Sequence of chain 2.A:
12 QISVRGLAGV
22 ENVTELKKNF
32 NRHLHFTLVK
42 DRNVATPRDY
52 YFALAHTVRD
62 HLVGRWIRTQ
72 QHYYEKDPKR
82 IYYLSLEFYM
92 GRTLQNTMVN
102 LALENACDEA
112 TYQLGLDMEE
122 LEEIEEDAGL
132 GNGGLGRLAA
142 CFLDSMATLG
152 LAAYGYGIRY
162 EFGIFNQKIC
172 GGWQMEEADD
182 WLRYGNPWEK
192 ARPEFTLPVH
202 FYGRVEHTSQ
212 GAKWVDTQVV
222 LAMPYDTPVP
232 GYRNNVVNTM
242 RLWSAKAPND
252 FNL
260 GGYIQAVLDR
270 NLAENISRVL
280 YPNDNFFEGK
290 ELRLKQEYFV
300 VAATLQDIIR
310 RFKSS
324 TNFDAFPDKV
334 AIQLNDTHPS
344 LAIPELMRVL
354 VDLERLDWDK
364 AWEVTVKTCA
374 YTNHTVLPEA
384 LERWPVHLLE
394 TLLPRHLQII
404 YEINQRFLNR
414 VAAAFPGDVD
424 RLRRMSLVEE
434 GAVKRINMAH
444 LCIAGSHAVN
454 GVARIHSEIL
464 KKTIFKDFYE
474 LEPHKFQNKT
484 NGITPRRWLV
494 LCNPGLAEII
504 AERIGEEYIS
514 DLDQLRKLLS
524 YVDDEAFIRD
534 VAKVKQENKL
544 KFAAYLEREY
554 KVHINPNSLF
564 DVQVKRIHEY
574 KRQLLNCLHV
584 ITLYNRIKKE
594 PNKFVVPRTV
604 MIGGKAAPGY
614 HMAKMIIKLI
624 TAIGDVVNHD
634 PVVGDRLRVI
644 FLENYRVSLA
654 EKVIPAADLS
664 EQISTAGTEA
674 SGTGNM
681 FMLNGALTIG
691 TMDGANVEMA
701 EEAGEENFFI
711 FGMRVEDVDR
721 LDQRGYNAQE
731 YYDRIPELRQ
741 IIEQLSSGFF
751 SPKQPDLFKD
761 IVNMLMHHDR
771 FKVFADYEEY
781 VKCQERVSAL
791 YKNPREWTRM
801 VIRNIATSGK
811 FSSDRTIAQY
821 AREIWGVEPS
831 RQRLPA

Sequence of chain 1.A:
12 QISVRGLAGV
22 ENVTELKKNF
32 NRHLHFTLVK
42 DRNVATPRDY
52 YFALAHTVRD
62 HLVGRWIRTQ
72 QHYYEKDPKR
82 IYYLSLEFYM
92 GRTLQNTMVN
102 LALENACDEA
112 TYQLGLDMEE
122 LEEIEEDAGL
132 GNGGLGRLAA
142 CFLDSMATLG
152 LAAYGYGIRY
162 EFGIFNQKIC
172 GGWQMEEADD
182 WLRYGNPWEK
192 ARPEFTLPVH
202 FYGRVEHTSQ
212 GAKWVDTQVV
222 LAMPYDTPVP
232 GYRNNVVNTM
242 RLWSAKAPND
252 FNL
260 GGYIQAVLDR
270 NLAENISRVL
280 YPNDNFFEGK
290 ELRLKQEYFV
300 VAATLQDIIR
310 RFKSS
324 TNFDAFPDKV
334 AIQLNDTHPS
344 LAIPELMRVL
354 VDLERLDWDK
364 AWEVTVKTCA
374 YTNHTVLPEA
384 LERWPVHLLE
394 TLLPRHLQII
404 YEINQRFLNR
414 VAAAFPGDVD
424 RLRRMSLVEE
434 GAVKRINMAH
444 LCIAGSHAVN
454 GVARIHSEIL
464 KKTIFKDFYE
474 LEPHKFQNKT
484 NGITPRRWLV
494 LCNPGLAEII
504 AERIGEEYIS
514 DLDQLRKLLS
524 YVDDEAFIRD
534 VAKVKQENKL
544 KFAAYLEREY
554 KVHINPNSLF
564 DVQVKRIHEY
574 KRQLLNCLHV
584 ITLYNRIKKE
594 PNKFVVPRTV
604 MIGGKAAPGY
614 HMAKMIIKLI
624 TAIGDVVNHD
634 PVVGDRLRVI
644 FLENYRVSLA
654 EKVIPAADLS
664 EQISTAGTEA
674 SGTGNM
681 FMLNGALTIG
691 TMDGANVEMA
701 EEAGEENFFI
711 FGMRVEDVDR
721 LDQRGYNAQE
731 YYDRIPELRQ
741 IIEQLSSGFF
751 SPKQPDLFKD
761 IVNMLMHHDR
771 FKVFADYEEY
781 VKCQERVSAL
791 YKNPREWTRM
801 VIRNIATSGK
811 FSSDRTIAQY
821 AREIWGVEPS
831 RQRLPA

The small molecule below binds the protein below.
Small molecule (SMILES): COc1ccc(/C=N/NC(=S)N[C@@H]2O[C@H](CO)[C@@H](O)[C@H](O)[C@H]2O)cc1

Binding-site contacts:
Ligand atom C10 contacts residue PRO188 of chain 1.A at 3.8 Å (hydrophobic).
Ligand atom N3 contacts residue THR38 of chain 2.A at 3.5 Å (h-bond).
Ligand atom C14 contacts residue ARG60 of chain 1.A at 3.4 Å.
Ligand atom C8 contacts residue LYS191 of chain 1.A at 3.9 Å.
Ligand atom O6 contacts residue 17S1 of chain 2.B at 3.8 Å.
Ligand atom C7 contacts residue LYS191 of chain 1.A at 3.7 Å.
Ligand atom C13 contacts residue VAL64 of chain 1.A at 3.6 Å (hydrophobic).
Ligand atom O7 contacts residue PRO229 of chain 1.A at 3.4 Å.
Ligand atom C11 contacts residue PRO188 of chain 1.A at 3.7 Å (hydrophobic).
Ligand atom O3 contacts residue GLU190 of chain 1.A at 2.8 Å (salt-bridge).
Ligand atom C8 contacts residue THR38 of chain 2.A at 3.2 Å.
Ligand atom C8 contacts residue ARG60 of chain 1.A at 3.4 Å.
Ligand atom C9 contacts residue ARG60 of chain 1.A at 3.5 Å.
Ligand atom C2 contacts residue GLU190 of chain 1.A at 3.5 Å.
Ligand atom N2 contacts residue ARG60 of chain 1.A at 3.8 Å.
Ligand atom O2 contacts residue GLU190 of chain 1.A at 3.9 Å.
Ligand atom C10 contacts residue GLU190 of chain 1.A at 3.4 Å.
Ligand atom C6 contacts residue ASN187 of chain 1.A at 3.9 Å.
Ligand atom C13 contacts residue ARG60 of chain 1.A at 3.6 Å.
Ligand atom O2 contacts residue ALA192 of chain 1.A at 2.8 Å (h-bond).
Ligand atom C9 contacts residue VAL40 of chain 2.A at 3.8 Å (hydrophobic).
Ligand atom C14 contacts residue PHE37 of chain 2.A at 3.6 Å (hydrophobic).
Ligand atom C10 contacts residue ARG60 of chain 1.A at 3.7 Å.
Ligand atom C14 contacts residue VAL40 of chain 2.A at 3.4 Å (hydrophobic).
Ligand atom C7 contacts residue THR38 of chain 2.A at 3.9 Å.
Ligand atom C12 contacts residue ARG60 of chain 1.A at 3.8 Å.
Ligand atom N1 contacts residue GLU190 of chain 1.A at 3.6 Å (salt-bridge).
Ligand atom O7 contacts residue TRP67 of chain 1.A at 3.8 Å.
Ligand atom N3 contacts residue LYS191 of chain 1.A at 3.5 Å.
Ligand atom O3 contacts residue TYR226 of chain 1.A at 3.3 Å.
Ligand atom N2 contacts residue LYS191 of chain 1.A at 3.4 Å.
Ligand atom C15 contacts residue LEU63 of chain 1.A at 3.4 Å (hydrophobic).
Ligand atom C15 contacts residue ARG60 of chain 1.A at 3.7 Å.
Ligand atom N3 contacts residue ARG60 of chain 1.A at 3.5 Å (salt-bridge).
Ligand atom O2 contacts residue LYS191 of chain 1.A at 3.7 Å.
Ligand atom C4 contacts residue GLU190 of chain 1.A at 3.9 Å.
Ligand atom N2 contacts residue THR38 of chain 2.A at 2.9 Å (h-bond).
Ligand atom S1 contacts residue 17S1 of chain 2.B at 3.8 Å.
Ligand atom C15 contacts residue PRO229 of chain 1.A at 3.5 Å (hydrophobic).
Ligand atom C15 contacts residue TRP67 of chain 1.A at 3.6 Å (hydrophobic).